Sequence of chain 1.B:
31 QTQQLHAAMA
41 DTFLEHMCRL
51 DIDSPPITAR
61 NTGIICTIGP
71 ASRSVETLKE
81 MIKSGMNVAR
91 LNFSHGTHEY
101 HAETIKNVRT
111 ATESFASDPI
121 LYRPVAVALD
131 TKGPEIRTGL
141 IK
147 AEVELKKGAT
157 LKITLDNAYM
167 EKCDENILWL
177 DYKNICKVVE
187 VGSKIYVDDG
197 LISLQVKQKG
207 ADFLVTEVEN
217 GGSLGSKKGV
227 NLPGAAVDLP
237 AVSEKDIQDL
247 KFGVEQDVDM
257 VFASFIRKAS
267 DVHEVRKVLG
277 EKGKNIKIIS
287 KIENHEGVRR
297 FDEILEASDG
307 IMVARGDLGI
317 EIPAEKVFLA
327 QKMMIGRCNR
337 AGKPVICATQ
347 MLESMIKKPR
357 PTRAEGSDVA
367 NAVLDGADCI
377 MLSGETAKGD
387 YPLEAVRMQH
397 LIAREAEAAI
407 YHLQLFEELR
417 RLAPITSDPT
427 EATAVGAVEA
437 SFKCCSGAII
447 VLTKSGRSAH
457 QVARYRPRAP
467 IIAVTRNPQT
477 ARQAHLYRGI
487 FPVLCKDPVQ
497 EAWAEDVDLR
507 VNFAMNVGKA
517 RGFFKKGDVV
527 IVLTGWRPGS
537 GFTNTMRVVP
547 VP

Binding-site contacts:
Ligand atom O4 contacts residue THR539 of chain 1.B at 3.5 Å (h-bond).
Ligand atom C6 contacts residue LEU448 of chain 1.B at 3.6 Å (hydrophobic).
Ligand atom O3P contacts residue ARG506 of chain 1.B at 2.6 Å (salt-bridge).
Ligand atom O2 contacts residue LEU448 of chain 1.B at 3.6 Å.
Ligand atom O6P contacts residue LYS450 of chain 1.B at 3.4 Å (salt-bridge).
Ligand atom O6 contacts residue THR449 of chain 1.B at 3.7 Å.
Ligand atom O6P contacts residue SER451 of chain 1.B at 2.7 Å (h-bond).
Ligand atom O6P contacts residue SER536 of chain 1.B at 2.7 Å (h-bond).
Ligand atom O6 contacts residue LYS450 of chain 1.B at 3.0 Å (salt-bridge).
Ligand atom O1P contacts residue PRO534 of chain 1.B at 3.7 Å.
Ligand atom C6 contacts residue SER454 of chain 1.B at 3.7 Å.
Ligand atom O4P contacts residue SER536 of chain 1.B at 3.5 Å.
Ligand atom O5P contacts residue THR449 of chain 1.B at 2.6 Å (h-bond).
Ligand atom C4 contacts residue THR539 of chain 1.B at 3.7 Å.
Ligand atom O3 contacts residue ARG533 of chain 1.B at 2.6 Å (salt-bridge).
Ligand atom O2P contacts residue GLY535 of chain 1.B at 2.9 Å (h-bond).
Ligand atom O3 contacts residue TRP499 of chain 1.B at 3.6 Å.
Ligand atom O4 contacts residue PHE538 of chain 1.B at 2.9 Å (h-bond).
Ligand atom O4P contacts residue SER454 of chain 1.B at 3.5 Å (h-bond).
Ligand atom O2P contacts residue PRO534 of chain 1.B at 3.6 Å.
Ligand atom C3 contacts residue ARG533 of chain 1.B at 3.2 Å.
Ligand atom O1P contacts residue TRP499 of chain 1.B at 2.8 Å (h-bond).
Ligand atom O3 contacts residue GLY531 of chain 1.B at 3.1 Å.
Ligand atom C3 contacts residue GLY535 of chain 1.B at 3.4 Å.
Ligand atom O5P contacts residue SER454 of chain 1.B at 2.7 Å (h-bond).
Ligand atom O2P contacts residue LYS450 of chain 1.B at 2.8 Å (salt-bridge).
Ligand atom P1 contacts residue LYS450 of chain 1.B at 3.6 Å.
Ligand atom C5 contacts residue GLY535 of chain 1.B at 3.2 Å.
Ligand atom O4P contacts residue GLY537 of chain 1.B at 2.8 Å (h-bond).
Ligand atom O1 contacts residue GLY535 of chain 1.B at 3.7 Å.
Ligand atom P2 contacts residue SER454 of chain 1.B at 3.5 Å.
Ligand atom C6 contacts residue THR539 of chain 1.B at 3.4 Å.
Ligand atom O1P contacts residue ARG506 of chain 1.B at 2.9 Å (salt-bridge).
Ligand atom P1 contacts residue ARG506 of chain 1.B at 3.6 Å.
Ligand atom O2 contacts residue GLY531 of chain 1.B at 3.5 Å (h-bond).
Ligand atom P2 contacts residue SER536 of chain 1.B at 3.6 Å.
Ligand atom P2 contacts residue THR449 of chain 1.B at 3.7 Å.
Ligand atom O3P contacts residue LYS450 of chain 1.B at 3.2 Å (salt-bridge).
Ligand atom O4 contacts residue GLY535 of chain 1.B at 2.6 Å (h-bond).
Ligand atom C4 contacts residue GLY535 of chain 1.B at 3.2 Å.

A small-molecule ligand and the protein it binds are described below.
Small molecule (SMILES): O=P(O)(O)OC[C@H]1O[C@](O)(COP(=O)(O)O)[C@@H](O)[C@@H]1O